This small molecule binds to this protein.
Small molecule (SMILES): NC(=[NH2+])NCCC[C@H](N)C(=O)O

Binding-site contacts:
Ligand atom C contacts residue TYR149 of chain 1.A at 3.6 Å (hydrophobic).
Ligand atom CA contacts residue SER99 of chain 1.A at 3.6 Å.
Ligand atom NE contacts residue PHE79 of chain 1.A at 3.5 Å.
Ligand atom OXT contacts residue TYR149 of chain 1.A at 2.8 Å (h-bond).
Ligand atom N contacts residue GLY97 of chain 1.A at 3.0 Å (h-bond).
Ligand atom CA contacts residue GLU186 of chain 1.A at 3.4 Å.
Ligand atom NH1 contacts residue THR40 of chain 1.A at 3.5 Å.
Ligand atom CA contacts residue GLN150 of chain 1.A at 3.8 Å.
Ligand atom CG contacts residue PHE79 of chain 1.A at 3.6 Å (hydrophobic).
Ligand atom NH2 contacts residue ASN38 of chain 1.A at 3.0 Å (h-bond).
Ligand atom N contacts residue SER99 of chain 1.A at 2.7 Å (h-bond).
Ligand atom CZ contacts residue PHE79 of chain 1.A at 3.6 Å (hydrophobic).
Ligand atom O contacts residue ARG104 of chain 1.A at 2.7 Å (salt-bridge).
Ligand atom OXT contacts residue ARG104 of chain 1.A at 3.0 Å (salt-bridge).
Ligand atom C contacts residue SER99 of chain 1.A at 3.8 Å.
Ligand atom NH1 contacts residue GLN145 of chain 1.A at 3.5 Å (h-bond).
Ligand atom CB contacts residue GLU186 of chain 1.A at 3.5 Å.
Ligand atom CG contacts residue TYR41 of chain 1.A at 3.7 Å (hydrophobic).
Ligand atom CD contacts residue PHE79 of chain 1.A at 3.5 Å (hydrophobic).
Ligand atom O contacts residue PHE79 of chain 1.A at 3.7 Å.
Ligand atom NE contacts residue TYR41 of chain 1.A at 3.4 Å.
Ligand atom NE contacts residue ALA96 of chain 1.A at 2.7 Å (h-bond).
Ligand atom N contacts residue GLU186 of chain 1.A at 2.9 Å (salt-bridge).
Ligand atom CA contacts residue TYR149 of chain 1.A at 3.6 Å (hydrophobic).
Ligand atom NH1 contacts residue ASN38 of chain 1.A at 3.0 Å (h-bond).
Ligand atom CZ contacts residue TYR41 of chain 1.A at 3.5 Å (hydrophobic).
Ligand atom CZ contacts residue ALA96 of chain 1.A at 3.3 Å (hydrophobic).
Ligand atom OXT contacts residue THR148 of chain 1.A at 3.2 Å.
Ligand atom CB contacts residue TYR41 of chain 1.A at 3.5 Å (hydrophobic).
Ligand atom NH1 contacts residue PHE79 of chain 1.A at 3.7 Å.
Ligand atom NH2 contacts residue GLU45 of chain 1.A at 3.0 Å (salt-bridge).
Ligand atom CG contacts residue GLY97 of chain 1.A at 3.4 Å.
Ligand atom C contacts residue ARG104 of chain 1.A at 3.5 Å.
Ligand atom NH2 contacts residue ALA96 of chain 1.A at 3.1 Å (h-bond).
Ligand atom N contacts residue TYR41 of chain 1.A at 3.5 Å (h-bond).
Ligand atom O contacts residue SER99 of chain 1.A at 3.0 Å (h-bond).
Ligand atom O contacts residue MET98 of chain 1.A at 3.8 Å.
Ligand atom CG contacts residue ALA96 of chain 1.A at 3.8 Å (hydrophobic).
Ligand atom NH2 contacts residue TYR41 of chain 1.A at 3.5 Å.
Ligand atom CD contacts residue TYR41 of chain 1.A at 3.8 Å (hydrophobic).

Sequence of chain 1.A:
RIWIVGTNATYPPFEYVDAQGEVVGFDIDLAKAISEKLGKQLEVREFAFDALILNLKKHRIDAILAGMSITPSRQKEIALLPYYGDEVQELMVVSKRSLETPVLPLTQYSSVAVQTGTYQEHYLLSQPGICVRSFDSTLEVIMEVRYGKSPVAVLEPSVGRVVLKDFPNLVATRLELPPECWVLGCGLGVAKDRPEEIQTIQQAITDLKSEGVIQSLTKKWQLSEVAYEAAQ